Sequence of chain 9.C:
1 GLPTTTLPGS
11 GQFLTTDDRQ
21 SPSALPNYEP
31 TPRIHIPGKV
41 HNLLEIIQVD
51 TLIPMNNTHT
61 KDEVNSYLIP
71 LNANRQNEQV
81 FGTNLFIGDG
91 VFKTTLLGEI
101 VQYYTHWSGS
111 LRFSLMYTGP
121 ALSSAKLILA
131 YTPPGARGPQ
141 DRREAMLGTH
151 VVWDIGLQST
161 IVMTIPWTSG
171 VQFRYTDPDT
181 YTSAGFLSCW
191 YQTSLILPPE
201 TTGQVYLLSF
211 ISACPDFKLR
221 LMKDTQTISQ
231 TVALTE

The protein below binds the small molecule below.
Small molecule (SMILES): Cc1cc(CCCCCOc2ccc(C3=NCCO3)cc2)on1

Binding-site contacts:
Ligand atom C5C contacts residue VAL191 of chain 9.A at 3.8 Å (hydrophobic).
Ligand atom C1B contacts residue TYR128 of chain 9.A at 3.6 Å (hydrophobic).
Ligand atom N2 contacts residue ASN219 of chain 9.A at 3.8 Å.
Ligand atom C31 contacts residue ASN219 of chain 9.A at 3.3 Å.
Ligand atom O1B contacts residue TYR128 of chain 9.A at 3.4 Å (h-bond).
Ligand atom C5 contacts residue LEU106 of chain 9.A at 3.8 Å (hydrophobic).
Ligand atom C4A contacts residue PRO174 of chain 9.A at 3.1 Å (hydrophobic).
Ligand atom C4B contacts residue TYR152 of chain 9.A at 3.8 Å (hydrophobic).
Ligand atom N3A contacts residue TYR152 of chain 9.A at 3.5 Å.
Ligand atom C2A contacts residue PHE186 of chain 9.A at 3.3 Å (hydrophobic).
Ligand atom N3A contacts residue PRO174 of chain 9.A at 3.7 Å.
Ligand atom C5B contacts residue PHE186 of chain 9.A at 3.9 Å (hydrophobic).
Ligand atom C3C contacts residue TYR128 of chain 9.A at 3.4 Å (hydrophobic).
Ligand atom C4C contacts residue VAL191 of chain 9.A at 3.0 Å (hydrophobic).
Ligand atom C4C contacts residue VAL188 of chain 9.A at 3.7 Å (hydrophobic).
Ligand atom C1C contacts residue TYR128 of chain 9.A at 3.7 Å (hydrophobic).
Ligand atom C3B contacts residue VAL188 of chain 9.A at 3.8 Å (hydrophobic).
Ligand atom N2 contacts residue LEU106 of chain 9.A at 3.8 Å.
Ligand atom C1B contacts residue ILE104 of chain 9.A at 4.0 Å (hydrophobic).
Ligand atom C4 contacts residue TYR197 of chain 9.A at 3.8 Å (hydrophobic).
Ligand atom N3A contacts residue ALA24 of chain 9.C at 3.8 Å.
Ligand atom C2A contacts residue TYR152 of chain 9.A at 3.6 Å (hydrophobic).
Ligand atom O1B contacts residue ILE104 of chain 9.A at 3.9 Å.
Ligand atom O1 contacts residue LEU106 of chain 9.A at 3.7 Å.
Ligand atom C3 contacts residue ASN219 of chain 9.A at 4.0 Å.
Ligand atom C1C contacts residue LEU106 of chain 9.A at 3.8 Å (hydrophobic).
Ligand atom C5A contacts residue PHE186 of chain 9.A at 3.5 Å (hydrophobic).
Ligand atom C4B contacts residue PHE186 of chain 9.A at 3.6 Å (hydrophobic).
Ligand atom C6B contacts residue ILE104 of chain 9.A at 3.6 Å (hydrophobic).
Ligand atom C2C contacts residue TYR197 of chain 9.A at 3.7 Å (hydrophobic).
Ligand atom C5A contacts residue VAL176 of chain 9.A at 3.6 Å (hydrophobic).
Ligand atom C2B contacts residue VAL188 of chain 9.A at 3.5 Å (hydrophobic).
Ligand atom C4 contacts residue LEU106 of chain 9.A at 3.9 Å (hydrophobic).
Ligand atom C6B contacts residue TYR128 of chain 9.A at 3.3 Å (hydrophobic).
Ligand atom O1A contacts residue PHE186 of chain 9.A at 3.0 Å.
Ligand atom C5B contacts residue MET224 of chain 9.A at 3.8 Å (hydrophobic).
Ligand atom N3A contacts residue PHE186 of chain 9.A at 4.0 Å.
Ligand atom C1B contacts residue VAL188 of chain 9.A at 3.8 Å (hydrophobic).
Ligand atom O1 contacts residue MET221 of chain 9.A at 3.9 Å.
Ligand atom C3B contacts residue TYR152 of chain 9.A at 3.7 Å (hydrophobic).

Sequence of chain 9.A:
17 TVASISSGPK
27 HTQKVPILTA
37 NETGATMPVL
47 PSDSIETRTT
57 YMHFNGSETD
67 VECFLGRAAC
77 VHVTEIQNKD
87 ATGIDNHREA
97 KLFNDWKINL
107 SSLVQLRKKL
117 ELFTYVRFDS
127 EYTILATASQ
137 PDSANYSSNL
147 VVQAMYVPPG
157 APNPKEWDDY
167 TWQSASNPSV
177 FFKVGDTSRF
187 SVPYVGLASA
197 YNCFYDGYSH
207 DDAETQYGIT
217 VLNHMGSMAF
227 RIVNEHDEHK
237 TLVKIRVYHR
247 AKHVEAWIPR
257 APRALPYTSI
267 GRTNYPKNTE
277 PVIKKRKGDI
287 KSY